Sequence of chain 1.A:
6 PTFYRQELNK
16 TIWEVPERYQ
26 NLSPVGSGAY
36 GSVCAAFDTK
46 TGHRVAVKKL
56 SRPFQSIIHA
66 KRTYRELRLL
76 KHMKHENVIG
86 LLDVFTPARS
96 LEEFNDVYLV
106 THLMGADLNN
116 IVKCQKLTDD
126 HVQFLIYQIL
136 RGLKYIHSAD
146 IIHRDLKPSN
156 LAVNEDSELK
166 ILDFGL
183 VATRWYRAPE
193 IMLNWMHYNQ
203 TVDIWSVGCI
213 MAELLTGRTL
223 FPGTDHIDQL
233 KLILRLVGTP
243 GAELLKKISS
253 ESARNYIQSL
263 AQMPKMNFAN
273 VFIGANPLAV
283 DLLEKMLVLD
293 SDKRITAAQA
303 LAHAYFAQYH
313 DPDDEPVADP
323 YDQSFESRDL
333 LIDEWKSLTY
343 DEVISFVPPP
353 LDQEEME

A protein and the small-molecule ligand that binds it are described below.
Small molecule (SMILES): NC1(CO)C2CC3CC(C2)CC1C3

Binding-site contacts:
Ligand atom C8 contacts residue PHE223 of chain 1.A at 4.2 Å (hydrophobic).
Ligand atom N contacts residue LEU222 of chain 1.A at 2.8 Å (h-bond).
Ligand atom C8 contacts residue LEU222 of chain 1.A at 3.5 Å (hydrophobic).
Ligand atom C4 contacts residue MET268 of chain 1.A at 3.8 Å (hydrophobic).
Ligand atom C3 contacts residue ARG237 of chain 1.A at 3.8 Å.
Ligand atom C6 contacts residue PHE223 of chain 1.A at 4.2 Å (hydrophobic).
Ligand atom C7 contacts residue LEU222 of chain 1.A at 3.7 Å (hydrophobic).
Ligand atom C5 contacts residue MET268 of chain 1.A at 4.3 Å (hydrophobic).
Ligand atom C10 contacts residue MET268 of chain 1.A at 4.0 Å (hydrophobic).
Ligand atom C9 contacts residue VAL273 of chain 1.A at 4.3 Å (hydrophobic).
Ligand atom C5 contacts residue ARG237 of chain 1.A at 3.8 Å.
Ligand atom C2 contacts residue LEU222 of chain 1.A at 4.4 Å (hydrophobic).
Ligand atom C1 contacts residue LEU222 of chain 1.A at 4.0 Å (hydrophobic).
Ligand atom C6 contacts residue LEU222 of chain 1.A at 4.0 Å (hydrophobic).
Ligand atom N contacts residue THR221 of chain 1.A at 4.1 Å.
Ligand atom C6 contacts residue LEU234 of chain 1.A at 3.4 Å (hydrophobic).
Ligand atom C8 contacts residue LEU238 of chain 1.A at 4.2 Å (hydrophobic).
Ligand atom C7 contacts residue LEU234 of chain 1.A at 3.8 Å (hydrophobic).
Ligand atom C9 contacts residue LEU222 of chain 1.A at 4.2 Å (hydrophobic).
Ligand atom C6 contacts residue LEU238 of chain 1.A at 4.3 Å (hydrophobic).
Ligand atom C5 contacts residue LEU234 of chain 1.A at 3.6 Å (hydrophobic).
Ligand atom C5 contacts residue LEU238 of chain 1.A at 3.8 Å (hydrophobic).
Ligand atom C10 contacts residue VAL273 of chain 1.A at 4.3 Å (hydrophobic).
Ligand atom C4 contacts residue ARG237 of chain 1.A at 4.5 Å.